Sequence of chain 1.B:
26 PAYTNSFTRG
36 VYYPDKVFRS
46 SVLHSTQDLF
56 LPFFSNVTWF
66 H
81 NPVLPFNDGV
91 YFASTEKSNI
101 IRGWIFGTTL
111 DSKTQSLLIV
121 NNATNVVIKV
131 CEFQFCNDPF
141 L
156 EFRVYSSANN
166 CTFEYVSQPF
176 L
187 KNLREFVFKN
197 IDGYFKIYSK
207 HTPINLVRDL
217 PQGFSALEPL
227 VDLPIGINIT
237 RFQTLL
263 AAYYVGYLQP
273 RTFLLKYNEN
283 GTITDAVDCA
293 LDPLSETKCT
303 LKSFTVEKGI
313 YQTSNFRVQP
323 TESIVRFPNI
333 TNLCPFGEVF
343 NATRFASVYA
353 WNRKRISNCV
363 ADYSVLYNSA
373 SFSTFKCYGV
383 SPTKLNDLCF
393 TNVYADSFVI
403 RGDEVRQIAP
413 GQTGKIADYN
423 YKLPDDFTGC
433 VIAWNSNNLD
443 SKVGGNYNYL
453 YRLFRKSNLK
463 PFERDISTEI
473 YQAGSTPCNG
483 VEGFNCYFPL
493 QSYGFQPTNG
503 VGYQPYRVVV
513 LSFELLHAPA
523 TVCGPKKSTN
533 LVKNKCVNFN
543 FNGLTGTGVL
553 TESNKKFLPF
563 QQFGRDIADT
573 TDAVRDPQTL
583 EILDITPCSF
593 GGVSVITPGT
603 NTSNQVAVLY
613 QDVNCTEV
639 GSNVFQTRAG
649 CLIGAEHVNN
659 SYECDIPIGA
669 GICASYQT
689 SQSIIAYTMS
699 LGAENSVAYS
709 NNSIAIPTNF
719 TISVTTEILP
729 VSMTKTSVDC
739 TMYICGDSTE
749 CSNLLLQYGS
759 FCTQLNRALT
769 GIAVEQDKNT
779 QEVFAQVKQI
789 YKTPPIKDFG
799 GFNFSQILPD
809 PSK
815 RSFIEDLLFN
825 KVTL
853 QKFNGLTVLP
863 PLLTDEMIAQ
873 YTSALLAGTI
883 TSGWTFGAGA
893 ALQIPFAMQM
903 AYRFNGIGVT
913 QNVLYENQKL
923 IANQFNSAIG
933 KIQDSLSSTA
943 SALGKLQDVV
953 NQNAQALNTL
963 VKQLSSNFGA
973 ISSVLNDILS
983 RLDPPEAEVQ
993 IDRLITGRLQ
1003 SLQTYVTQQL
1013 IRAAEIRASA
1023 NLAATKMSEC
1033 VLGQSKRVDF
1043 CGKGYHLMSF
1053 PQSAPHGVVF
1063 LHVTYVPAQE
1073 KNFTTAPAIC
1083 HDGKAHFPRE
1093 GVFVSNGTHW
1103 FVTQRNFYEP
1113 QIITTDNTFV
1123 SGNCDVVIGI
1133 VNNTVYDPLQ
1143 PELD

Binding-site contacts:
Ligand atom O7 contacts residue ILE1132 of chain 1.B at 4.0 Å.
Ligand atom C7 contacts residue ASN1134 of chain 1.B at 3.3 Å.
Ligand atom C8 contacts residue ILE1132 of chain 1.B at 3.8 Å (hydrophobic).
Ligand atom C8 contacts residue ASN1134 of chain 1.B at 3.4 Å.
Ligand atom C2 contacts residue ASN1134 of chain 1.B at 2.5 Å.
Ligand atom O7 contacts residue ASN1134 of chain 1.B at 4.3 Å.
Ligand atom O5 contacts residue ASN1134 of chain 1.B at 2.4 Å (h-bond).
Ligand atom C5 contacts residue ASN1134 of chain 1.B at 3.7 Å.
Ligand atom C3 contacts residue ASN1134 of chain 1.B at 3.8 Å.
Ligand atom N2 contacts residue ASN1134 of chain 1.B at 2.9 Å (h-bond).
Ligand atom C4 contacts residue ASN1134 of chain 1.B at 4.2 Å.
Ligand atom C1 contacts residue ASN1134 of chain 1.B at 1.5 Å.

A protein and the small-molecule ligand that binds it are described below.
Small molecule (SMILES): CC(=O)N[C@@H]1[C@@H](O)[C@H](O)[C@@H](CO)O[C@H]1O